Sequence of chain 5.E:
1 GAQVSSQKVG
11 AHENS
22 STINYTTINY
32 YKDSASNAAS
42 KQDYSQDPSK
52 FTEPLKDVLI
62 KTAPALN

Binding-site contacts:
Ligand atom N contacts residue GLN3 of chain 5.E at 4.5 Å.
Ligand atom O contacts residue ALA2 of chain 5.E at 4.0 Å.
Ligand atom CB contacts residue GLN3 of chain 5.E at 3.7 Å.
Ligand atom CA contacts residue VAL4 of chain 5.E at 3.3 Å (hydrophobic).
Ligand atom CG2 contacts residue VAL4 of chain 5.E at 3.4 Å (hydrophobic).
Ligand atom CD contacts residue VAL4 of chain 5.E at 3.6 Å (hydrophobic).
Ligand atom N contacts residue VAL4 of chain 5.E at 3.1 Å (h-bond).
Ligand atom C contacts residue VAL4 of chain 5.E at 4.0 Å (hydrophobic).
Ligand atom CG1 contacts residue ALA2 of chain 5.E at 4.5 Å (hydrophobic).
Ligand atom CG2 contacts residue ALA2 of chain 5.E at 4.0 Å (hydrophobic).
Ligand atom CG1 contacts residue GLN3 of chain 5.E at 3.3 Å.
Ligand atom CB contacts residue VAL4 of chain 5.E at 4.0 Å (hydrophobic).
Ligand atom C contacts residue GLN3 of chain 5.E at 3.9 Å.
Ligand atom N contacts residue ALA2 of chain 5.E at 2.8 Å (h-bond).
Ligand atom CG contacts residue VAL4 of chain 5.E at 4.4 Å (hydrophobic).
Ligand atom CG2 contacts residue GLN3 of chain 5.E at 3.5 Å.
Ligand atom CA contacts residue ALA2 of chain 5.E at 3.9 Å (hydrophobic).
Ligand atom CG2 contacts residue SER5 of chain 5.E at 3.4 Å.
Ligand atom CA contacts residue VAL4 of chain 5.E at 4.1 Å (hydrophobic).
Ligand atom CA contacts residue GLN3 of chain 5.E at 4.5 Å.
Ligand atom C contacts residue VAL4 of chain 5.E at 3.5 Å (hydrophobic).
Ligand atom CB contacts residue GLN3 of chain 5.E at 4.0 Å.
Ligand atom N contacts residue GLY1 of chain 5.E at 4.5 Å.
Ligand atom N contacts residue VAL4 of chain 5.E at 4.3 Å.
Ligand atom OG contacts residue GLN3 of chain 5.E at 3.3 Å (h-bond).
Ligand atom CA contacts residue ALA2 of chain 5.E at 3.3 Å (hydrophobic).
Ligand atom CB contacts residue ALA2 of chain 5.E at 4.4 Å (hydrophobic).
Ligand atom OE1 contacts residue VAL4 of chain 5.E at 3.6 Å.
Ligand atom O contacts residue VAL4 of chain 5.E at 4.4 Å.
Ligand atom C contacts residue ALA2 of chain 5.E at 3.5 Å (hydrophobic).
Ligand atom OE1 contacts residue ASN25 of chain 5.E at 4.2 Å.
Ligand atom O contacts residue GLN3 of chain 5.E at 2.9 Å (h-bond).
Ligand atom CB contacts residue VAL4 of chain 5.E at 4.4 Å (hydrophobic).
Ligand atom C contacts residue ALA2 of chain 5.E at 4.0 Å (hydrophobic).
Ligand atom OE2 contacts residue VAL4 of chain 5.E at 3.7 Å.
Ligand atom O contacts residue VAL4 of chain 5.E at 3.2 Å (h-bond).
Ligand atom CB contacts residue ALA2 of chain 5.E at 3.3 Å (hydrophobic).

A protein and the small-molecule ligand that binds it are described below.
Small molecule (SMILES): CC[C@H](C)[C@H](N)C(=O)N[C@@H](CO)C(=O)N[C@@H](CCC(=O)O)C(=O)N[C@H](C=O)C(C)C